A small-molecule ligand and the protein it binds are described below.
Small molecule (SMILES): CC12C3(C)C4(C)C5(C)C1(C)[Ir]23451(Cl)N(CC(=O)Nc2ccc(S(N)(=O)=O)cc2)C(=O)c2cc(O)ccn->12

Sequence of chain 1.A:
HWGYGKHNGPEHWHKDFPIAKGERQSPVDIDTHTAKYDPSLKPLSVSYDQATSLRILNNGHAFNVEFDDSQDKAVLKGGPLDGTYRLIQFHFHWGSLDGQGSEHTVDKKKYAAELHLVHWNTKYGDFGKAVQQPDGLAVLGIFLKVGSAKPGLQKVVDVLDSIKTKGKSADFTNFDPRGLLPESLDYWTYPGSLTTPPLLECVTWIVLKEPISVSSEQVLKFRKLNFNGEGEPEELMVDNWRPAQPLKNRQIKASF

Binding-site contacts:
Ligand atom S1 contacts residue HIS94 of chain 1.A at 3.8 Å.
Ligand atom O1 contacts residue TRP208 of chain 1.A at 3.8 Å.
Ligand atom C11 contacts residue LEU197 of chain 1.A at 4.0 Å (hydrophobic).
Ligand atom S1 contacts residue ZN1 of chain 1.C at 3.0 Å.
Ligand atom C10 contacts residue HIS94 of chain 1.A at 4.0 Å.
Ligand atom C11 contacts residue VAL121 of chain 1.A at 3.9 Å (hydrophobic).
Ligand atom N3 contacts residue ZN1 of chain 1.C at 1.9 Å.
Ligand atom C5 contacts residue PHE130 of chain 1.A at 4.0 Å (hydrophobic).
Ligand atom C9 contacts residue THR199 of chain 1.A at 3.0 Å.
Ligand atom O2 contacts residue HIS94 of chain 1.A at 3.2 Å.
Ligand atom C9 contacts residue LEU197 of chain 1.A at 3.7 Å (hydrophobic).
Ligand atom N3 contacts residue HIS119 of chain 1.A at 3.3 Å (h-bond).
Ligand atom S1 contacts residue THR198 of chain 1.A at 3.8 Å.
Ligand atom C19 contacts residue GLY131 of chain 1.A at 3.6 Å.
Ligand atom C19 contacts residue PHE130 of chain 1.A at 3.4 Å (hydrophobic).
Ligand atom N3 contacts residue HIS96 of chain 1.A at 3.3 Å (h-bond).
Ligand atom O2 contacts residue VAL121 of chain 1.A at 3.8 Å.
Ligand atom C11 contacts residue GLN92 of chain 1.A at 4.0 Å.
Ligand atom N1 contacts residue PHE130 of chain 1.A at 3.9 Å.
Ligand atom O4 contacts residue GLN92 of chain 1.A at 3.4 Å (h-bond).
Ligand atom C22 contacts residue PRO201 of chain 1.A at 3.5 Å (hydrophobic).
Ligand atom C11 contacts residue HIS94 of chain 1.A at 3.8 Å.
Ligand atom O2 contacts residue VAL142 of chain 1.A at 4.0 Å.
Ligand atom C9 contacts residue THR198 of chain 1.A at 3.9 Å.
Ligand atom O1 contacts residue LEU197 of chain 1.A at 3.3 Å.
Ligand atom C8 contacts residue THR199 of chain 1.A at 2.8 Å.
Ligand atom O2 contacts residue HIS119 of chain 1.A at 3.5 Å (h-bond).
Ligand atom C7 contacts residue THR199 of chain 1.A at 3.9 Å.
Ligand atom O2 contacts residue ZN1 of chain 1.C at 3.0 Å.
Ligand atom C1 contacts residue PHE130 of chain 1.A at 4.0 Å (hydrophobic).
Ligand atom C10 contacts residue LEU197 of chain 1.A at 4.0 Å (hydrophobic).
Ligand atom O5 contacts residue ILE91 of chain 1.A at 4.0 Å.
Ligand atom C18 contacts residue PHE130 of chain 1.A at 3.8 Å (hydrophobic).
Ligand atom C19 contacts residue VAL134 of chain 1.A at 3.7 Å (hydrophobic).
Ligand atom N3 contacts residue THR198 of chain 1.A at 2.7 Å (h-bond).
Ligand atom C8 contacts residue LEU197 of chain 1.A at 3.9 Å (hydrophobic).
Ligand atom C12 contacts residue GLN92 of chain 1.A at 3.8 Å.
Ligand atom S1 contacts residue HIS119 of chain 1.A at 3.9 Å.
Ligand atom O1 contacts residue THR198 of chain 1.A at 3.0 Å (h-bond).
Ligand atom N3 contacts residue HIS94 of chain 1.A at 3.3 Å (h-bond).